Sequence of chain 1.F:
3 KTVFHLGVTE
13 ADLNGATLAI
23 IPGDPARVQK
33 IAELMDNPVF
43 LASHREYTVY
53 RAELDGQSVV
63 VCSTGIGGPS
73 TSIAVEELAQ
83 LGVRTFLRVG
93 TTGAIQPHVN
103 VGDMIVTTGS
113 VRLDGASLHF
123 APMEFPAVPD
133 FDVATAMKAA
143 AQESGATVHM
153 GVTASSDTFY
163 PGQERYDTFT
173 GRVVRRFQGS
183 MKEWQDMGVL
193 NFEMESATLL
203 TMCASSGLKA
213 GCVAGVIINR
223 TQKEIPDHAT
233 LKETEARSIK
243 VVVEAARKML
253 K

A small-molecule ligand and the protein it binds are described below.
Small molecule (SMILES): O=c1ccn2c(n1)O[C@@H]1[C@H](O)[C@@H](CO)O[C@H]12

Sequence of chain 1.E:
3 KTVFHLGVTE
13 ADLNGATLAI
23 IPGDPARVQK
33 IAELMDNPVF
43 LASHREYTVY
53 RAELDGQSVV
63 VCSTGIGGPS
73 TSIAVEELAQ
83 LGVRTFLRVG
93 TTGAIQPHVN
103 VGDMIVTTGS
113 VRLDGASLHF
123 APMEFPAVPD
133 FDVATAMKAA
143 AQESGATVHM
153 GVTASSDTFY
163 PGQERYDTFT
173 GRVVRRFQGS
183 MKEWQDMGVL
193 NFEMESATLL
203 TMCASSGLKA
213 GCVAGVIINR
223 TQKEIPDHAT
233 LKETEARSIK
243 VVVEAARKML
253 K

Binding-site contacts:
Ligand atom O2 contacts residue MET196 of chain 1.F at 3.4 Å (h-bond).
Ligand atom O3' contacts residue ILE68 of chain 1.F at 3.6 Å.
Ligand atom C5 contacts residue THR94 of chain 1.F at 3.9 Å.
Ligand atom O4 contacts residue GLN165 of chain 1.F at 3.0 Å (h-bond).
Ligand atom O4 contacts residue PHE161 of chain 1.F at 4.1 Å.
Ligand atom C4 contacts residue PHE194 of chain 1.F at 3.7 Å (hydrophobic).
Ligand atom C5' contacts residue HIS7 of chain 1.E at 3.4 Å.
Ligand atom C6 contacts residue THR94 of chain 1.F at 3.9 Å.
Ligand atom C4 contacts residue GLY95 of chain 1.F at 3.9 Å.
Ligand atom C4' contacts residue ILE68 of chain 1.F at 4.2 Å (hydrophobic).
Ligand atom C2 contacts residue THR93 of chain 1.F at 4.1 Å.
Ligand atom C5' contacts residue MET196 of chain 1.F at 4.1 Å (hydrophobic).
Ligand atom C3' contacts residue MET196 of chain 1.F at 4.0 Å (hydrophobic).
Ligand atom O4' contacts residue ARG47 of chain 1.E at 3.5 Å (salt-bridge).
Ligand atom O5' contacts residue HIS7 of chain 1.E at 2.6 Å (h-bond).
Ligand atom N3 contacts residue PHE161 of chain 1.F at 4.2 Å.
Ligand atom O2 contacts residue GLU197 of chain 1.F at 3.9 Å.
Ligand atom N3 contacts residue PHE194 of chain 1.F at 3.7 Å.
Ligand atom C2' contacts residue MET196 of chain 1.F at 4.2 Å (hydrophobic).
Ligand atom O3' contacts residue GLU197 of chain 1.F at 2.6 Å (salt-bridge).
Ligand atom O4' contacts residue THR93 of chain 1.F at 3.6 Å.
Ligand atom O2 contacts residue GLU195 of chain 1.F at 3.5 Å.
Ligand atom C5 contacts residue THR93 of chain 1.F at 4.2 Å.
Ligand atom C4 contacts residue PHE161 of chain 1.F at 4.0 Å (hydrophobic).
Ligand atom C3' contacts residue GLU197 of chain 1.F at 3.4 Å.
Ligand atom C1' contacts residue THR93 of chain 1.F at 3.5 Å.
Ligand atom O4 contacts residue PHE194 of chain 1.F at 3.6 Å (h-bond).
Ligand atom C4' contacts residue ARG47 of chain 1.E at 4.0 Å.
Ligand atom N1 contacts residue THR93 of chain 1.F at 3.4 Å (h-bond).
Ligand atom N3 contacts residue GLU195 of chain 1.F at 3.6 Å.
Ligand atom C4 contacts residue GLN165 of chain 1.F at 4.0 Å.
Ligand atom C3' contacts residue ILE68 of chain 1.F at 4.0 Å (hydrophobic).
Ligand atom C2' contacts residue GLU197 of chain 1.F at 3.4 Å.
Ligand atom C5 contacts residue GLY95 of chain 1.F at 3.6 Å.
Ligand atom C6 contacts residue THR93 of chain 1.F at 3.3 Å.
Ligand atom O4 contacts residue GLY95 of chain 1.F at 3.7 Å.
Ligand atom O5' contacts residue PHE161 of chain 1.F at 3.7 Å.
Ligand atom N3 contacts residue GLN165 of chain 1.F at 3.4 Å (h-bond).
Ligand atom C2 contacts residue GLU195 of chain 1.F at 3.8 Å.
Ligand atom C5' contacts residue PHE161 of chain 1.F at 3.8 Å (hydrophobic).